The small molecule below binds the protein below.
Small molecule (SMILES): CC(=O)N[C@H]1[C@H](O[C@H]2[C@H](O)[C@@H](NC(C)=O)CO[C@@H]2CO)O[C@H](CO)[C@@H](O)[C@@H]1O

Binding-site contacts:
Ligand atom N2 contacts residue ASN717 of chain 1.A at 2.9 Å (h-bond).
Ligand atom C7 contacts residue ASN717 of chain 1.A at 3.3 Å.
Ligand atom O5 contacts residue GLN926 of chain 1.A at 4.2 Å.
Ligand atom O5 contacts residue ASN717 of chain 1.A at 2.4 Å (h-bond).
Ligand atom C5 contacts residue GLN926 of chain 1.A at 3.9 Å.
Ligand atom C4 contacts residue LEU922 of chain 1.A at 4.3 Å (hydrophobic).
Ligand atom O7 contacts residue ASN717 of chain 1.A at 3.4 Å (h-bond).
Ligand atom C8 contacts residue ASN717 of chain 1.A at 4.3 Å.
Ligand atom C3 contacts residue ASN717 of chain 1.A at 3.8 Å.
Ligand atom O7 contacts residue ASN925 of chain 1.A at 4.4 Å.
Ligand atom O3 contacts residue LEU922 of chain 1.A at 4.2 Å.
Ligand atom C6 contacts residue GLN926 of chain 1.A at 4.1 Å.
Ligand atom O4 contacts residue LEU922 of chain 1.A at 3.9 Å.
Ligand atom C5 contacts residue ASN717 of chain 1.A at 3.7 Å.
Ligand atom C4 contacts residue ASN717 of chain 1.A at 4.2 Å.
Ligand atom C2 contacts residue ASN717 of chain 1.A at 2.5 Å.
Ligand atom C1 contacts residue ASN717 of chain 1.A at 1.4 Å.
Ligand atom O7 contacts residue GLN1071 of chain 1.A at 3.5 Å (h-bond).
Ligand atom C3 contacts residue LEU922 of chain 1.A at 3.7 Å (hydrophobic).

Sequence of chain 1.A:
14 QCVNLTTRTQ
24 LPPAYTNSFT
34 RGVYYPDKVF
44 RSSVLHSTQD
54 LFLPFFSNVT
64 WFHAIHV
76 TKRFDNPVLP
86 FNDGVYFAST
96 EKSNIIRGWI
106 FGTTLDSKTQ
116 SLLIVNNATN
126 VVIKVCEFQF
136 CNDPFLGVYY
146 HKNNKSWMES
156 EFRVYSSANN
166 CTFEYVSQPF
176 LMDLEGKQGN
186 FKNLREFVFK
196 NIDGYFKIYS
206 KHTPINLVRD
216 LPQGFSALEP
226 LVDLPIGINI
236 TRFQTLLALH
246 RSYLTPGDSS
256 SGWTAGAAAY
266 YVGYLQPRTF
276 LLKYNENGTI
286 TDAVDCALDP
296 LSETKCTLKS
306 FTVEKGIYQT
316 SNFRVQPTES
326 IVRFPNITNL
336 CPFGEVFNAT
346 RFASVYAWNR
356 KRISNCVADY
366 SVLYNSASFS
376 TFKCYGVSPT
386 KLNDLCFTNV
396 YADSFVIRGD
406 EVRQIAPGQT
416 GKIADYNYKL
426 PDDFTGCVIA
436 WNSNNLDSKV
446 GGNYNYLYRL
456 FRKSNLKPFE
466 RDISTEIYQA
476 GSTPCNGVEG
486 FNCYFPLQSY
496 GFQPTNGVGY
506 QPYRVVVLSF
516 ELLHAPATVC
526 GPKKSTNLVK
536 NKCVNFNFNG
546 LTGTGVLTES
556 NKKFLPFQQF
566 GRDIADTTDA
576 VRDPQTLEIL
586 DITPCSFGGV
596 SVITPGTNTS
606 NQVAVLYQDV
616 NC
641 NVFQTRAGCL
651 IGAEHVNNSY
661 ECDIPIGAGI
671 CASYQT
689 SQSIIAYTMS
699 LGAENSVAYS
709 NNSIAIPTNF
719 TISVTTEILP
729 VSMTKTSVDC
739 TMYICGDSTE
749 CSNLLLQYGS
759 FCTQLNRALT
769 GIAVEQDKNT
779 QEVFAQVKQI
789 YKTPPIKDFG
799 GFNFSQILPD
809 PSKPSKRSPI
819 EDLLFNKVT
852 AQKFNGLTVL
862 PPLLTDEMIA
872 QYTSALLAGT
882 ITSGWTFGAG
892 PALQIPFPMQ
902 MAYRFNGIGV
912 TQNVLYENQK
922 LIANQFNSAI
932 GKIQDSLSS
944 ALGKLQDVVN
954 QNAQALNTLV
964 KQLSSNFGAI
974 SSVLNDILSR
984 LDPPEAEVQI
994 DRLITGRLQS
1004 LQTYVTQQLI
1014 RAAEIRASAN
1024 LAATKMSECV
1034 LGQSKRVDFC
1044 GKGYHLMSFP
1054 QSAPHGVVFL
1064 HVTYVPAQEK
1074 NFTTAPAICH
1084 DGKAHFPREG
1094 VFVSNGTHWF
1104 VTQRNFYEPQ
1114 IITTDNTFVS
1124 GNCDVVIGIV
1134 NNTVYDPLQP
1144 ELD